Binding-site contacts:
Ligand atom OXT contacts residue GLU444 of chain 1.D at 4.1 Å.
Ligand atom O contacts residue MET414 of chain 1.D at 3.7 Å.
Ligand atom CG2 contacts residue ILE435 of chain 1.C at 3.5 Å (hydrophobic).
Ligand atom OG1 contacts residue ILE420 of chain 1.D at 4.4 Å.
Ligand atom N contacts residue ILE435 of chain 1.C at 4.0 Å.
Ligand atom O contacts residue GLY416 of chain 1.D at 4.2 Å.
Ligand atom CG2 contacts residue LYS418 of chain 1.D at 3.3 Å.
Ligand atom OXT contacts residue ILE420 of chain 1.D at 3.4 Å.
Ligand atom C contacts residue MET414 of chain 1.D at 3.6 Å (hydrophobic).
Ligand atom O contacts residue ALA417 of chain 1.D at 4.3 Å.
Ligand atom CG2 contacts residue ASN434 of chain 1.C at 3.2 Å.
Ligand atom CG2 contacts residue GLY419 of chain 1.D at 3.9 Å.
Ligand atom CB contacts residue ILE435 of chain 1.C at 3.5 Å (hydrophobic).
Ligand atom O contacts residue ILE435 of chain 1.C at 2.9 Å (h-bond).
Ligand atom CA contacts residue ALA421 of chain 1.D at 3.7 Å (hydrophobic).
Ligand atom N contacts residue GLN440 of chain 1.D at 2.9 Å (h-bond).
Ligand atom CA contacts residue ALA417 of chain 1.D at 4.0 Å (hydrophobic).
Ligand atom CA contacts residue ILE435 of chain 1.C at 4.2 Å (hydrophobic).
Ligand atom C contacts residue ILE435 of chain 1.C at 3.8 Å (hydrophobic).
Ligand atom OXT contacts residue ALA417 of chain 1.D at 3.8 Å.
Ligand atom CB contacts residue ASN434 of chain 1.C at 4.3 Å.
Ligand atom CG2 contacts residue ALA417 of chain 1.D at 3.3 Å (hydrophobic).
Ligand atom C contacts residue GLU444 of chain 1.D at 3.9 Å.
Ligand atom OG1 contacts residue ILE435 of chain 1.C at 3.9 Å.
Ligand atom OG1 contacts residue ALA417 of chain 1.D at 4.5 Å.
Ligand atom OXT contacts residue ARG415 of chain 1.D at 4.4 Å.
Ligand atom CB contacts residue ALA417 of chain 1.D at 4.1 Å (hydrophobic).
Ligand atom CB contacts residue GLY419 of chain 1.D at 4.4 Å.
Ligand atom O contacts residue GLU444 of chain 1.D at 2.9 Å (salt-bridge).
Ligand atom CA contacts residue GLN440 of chain 1.D at 4.3 Å.
Ligand atom N contacts residue ALA421 of chain 1.D at 3.2 Å.
Ligand atom CA contacts residue ILE420 of chain 1.D at 3.8 Å (hydrophobic).
Ligand atom OG1 contacts residue GLY419 of chain 1.D at 3.7 Å.
Ligand atom C contacts residue ILE420 of chain 1.D at 4.0 Å (hydrophobic).
Ligand atom C contacts residue ALA417 of chain 1.D at 3.8 Å (hydrophobic).
Ligand atom OG1 contacts residue ALA421 of chain 1.D at 3.3 Å.
Ligand atom OXT contacts residue MET414 of chain 1.D at 2.7 Å (h-bond).
Ligand atom O contacts residue ASN434 of chain 1.C at 3.0 Å (h-bond).
Ligand atom CB contacts residue ALA421 of chain 1.D at 4.0 Å (hydrophobic).
Ligand atom C contacts residue ASN434 of chain 1.C at 4.0 Å.

The small molecule below binds the protein below.
Small molecule (SMILES): C[C@@H](O)[C@H](N)C(=O)O

Sequence of chain 1.C:
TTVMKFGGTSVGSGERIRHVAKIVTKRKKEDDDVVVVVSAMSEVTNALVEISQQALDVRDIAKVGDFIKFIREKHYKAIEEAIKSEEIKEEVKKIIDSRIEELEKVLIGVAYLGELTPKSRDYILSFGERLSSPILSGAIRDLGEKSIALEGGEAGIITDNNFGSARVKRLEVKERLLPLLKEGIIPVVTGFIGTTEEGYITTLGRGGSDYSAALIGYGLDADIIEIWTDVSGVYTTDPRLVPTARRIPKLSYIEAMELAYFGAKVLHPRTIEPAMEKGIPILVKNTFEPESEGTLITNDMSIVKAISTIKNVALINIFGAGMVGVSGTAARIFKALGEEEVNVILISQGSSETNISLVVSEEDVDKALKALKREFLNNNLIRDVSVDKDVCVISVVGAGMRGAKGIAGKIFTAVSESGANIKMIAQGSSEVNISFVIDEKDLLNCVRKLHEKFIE

Sequence of chain 1.D:
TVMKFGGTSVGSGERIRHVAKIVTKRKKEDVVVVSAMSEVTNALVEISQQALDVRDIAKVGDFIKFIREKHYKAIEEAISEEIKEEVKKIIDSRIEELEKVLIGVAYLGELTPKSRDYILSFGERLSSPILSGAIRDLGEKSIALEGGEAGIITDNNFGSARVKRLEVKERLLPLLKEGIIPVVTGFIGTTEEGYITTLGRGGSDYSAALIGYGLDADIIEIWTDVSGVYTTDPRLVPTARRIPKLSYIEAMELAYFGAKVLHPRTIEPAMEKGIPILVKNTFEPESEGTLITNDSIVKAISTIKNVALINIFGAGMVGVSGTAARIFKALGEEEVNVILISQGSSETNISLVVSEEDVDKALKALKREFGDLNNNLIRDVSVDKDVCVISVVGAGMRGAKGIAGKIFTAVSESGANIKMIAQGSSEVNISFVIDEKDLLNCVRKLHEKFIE